Sequence of chain 1.A:
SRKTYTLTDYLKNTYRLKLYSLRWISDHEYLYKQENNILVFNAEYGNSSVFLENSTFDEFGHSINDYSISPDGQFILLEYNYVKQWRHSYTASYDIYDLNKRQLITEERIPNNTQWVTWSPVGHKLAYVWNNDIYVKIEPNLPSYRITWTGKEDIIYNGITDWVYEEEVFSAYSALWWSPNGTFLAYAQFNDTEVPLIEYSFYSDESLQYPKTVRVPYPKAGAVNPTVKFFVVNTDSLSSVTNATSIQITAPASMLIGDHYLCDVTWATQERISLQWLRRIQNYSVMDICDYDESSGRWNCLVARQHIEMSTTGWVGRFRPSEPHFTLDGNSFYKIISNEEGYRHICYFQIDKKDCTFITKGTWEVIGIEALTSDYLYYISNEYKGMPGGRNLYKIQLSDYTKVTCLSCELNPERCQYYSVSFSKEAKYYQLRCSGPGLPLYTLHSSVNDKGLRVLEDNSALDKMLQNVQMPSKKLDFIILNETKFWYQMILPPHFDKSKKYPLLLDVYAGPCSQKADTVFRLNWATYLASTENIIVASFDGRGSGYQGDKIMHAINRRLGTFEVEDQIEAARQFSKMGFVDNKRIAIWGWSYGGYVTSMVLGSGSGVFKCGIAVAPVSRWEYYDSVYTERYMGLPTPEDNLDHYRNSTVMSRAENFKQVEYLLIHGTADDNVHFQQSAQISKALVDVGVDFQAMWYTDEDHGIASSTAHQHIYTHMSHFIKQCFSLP

The protein below binds the small molecule below.
Small molecule (SMILES): CC(=O)N[C@H]1[C@H](O[C@H]2[C@H](O)[C@@H](NC(C)=O)CO[C@@H]2CO)O[C@H](CO)[C@@H](O)[C@@H]1O

Binding-site contacts:
Ligand atom C7 contacts residue TRP154 of chain 1.A at 4.2 Å (hydrophobic).
Ligand atom C6 contacts residue TRP154 of chain 1.A at 3.5 Å (hydrophobic).
Ligand atom O5 contacts residue ASN248 of chain 1.A at 2.4 Å (h-bond).
Ligand atom C8 contacts residue THR247 of chain 1.A at 4.2 Å.
Ligand atom O4 contacts residue TRP154 of chain 1.A at 4.1 Å.
Ligand atom C4 contacts residue ASN248 of chain 1.A at 4.2 Å.
Ligand atom C4 contacts residue TRP154 of chain 1.A at 4.5 Å (hydrophobic).
Ligand atom C8 contacts residue VAL246 of chain 1.A at 3.4 Å (hydrophobic).
Ligand atom C7 contacts residue ASN248 of chain 1.A at 3.2 Å.
Ligand atom C2 contacts residue ASN248 of chain 1.A at 2.3 Å.
Ligand atom O7 contacts residue ASN248 of chain 1.A at 3.2 Å (h-bond).
Ligand atom O5 contacts residue TRP154 of chain 1.A at 3.5 Å.
Ligand atom C8 contacts residue ARG151 of chain 1.A at 4.5 Å.
Ligand atom C5 contacts residue ASN248 of chain 1.A at 3.7 Å.
Ligand atom C1 contacts residue ASN248 of chain 1.A at 1.4 Å.
Ligand atom C8 contacts residue ASN248 of chain 1.A at 4.3 Å.
Ligand atom N2 contacts residue ASN248 of chain 1.A at 2.8 Å (h-bond).
Ligand atom C3 contacts residue ASN248 of chain 1.A at 3.7 Å.
Ligand atom C8 contacts residue TRP154 of chain 1.A at 3.6 Å (hydrophobic).
Ligand atom C5 contacts residue TRP154 of chain 1.A at 3.5 Å (hydrophobic).
Ligand atom C3 contacts residue TRP154 of chain 1.A at 4.5 Å (hydrophobic).
Ligand atom C1 contacts residue TRP154 of chain 1.A at 3.6 Å (hydrophobic).